A small-molecule ligand and the protein it binds are described below.
Small molecule (SMILES): O=C(O)[C@H]1O[C@@H](O)[C@H](O)[C@@H](O)[C@@H]1O

Sequence of chain 1.A:
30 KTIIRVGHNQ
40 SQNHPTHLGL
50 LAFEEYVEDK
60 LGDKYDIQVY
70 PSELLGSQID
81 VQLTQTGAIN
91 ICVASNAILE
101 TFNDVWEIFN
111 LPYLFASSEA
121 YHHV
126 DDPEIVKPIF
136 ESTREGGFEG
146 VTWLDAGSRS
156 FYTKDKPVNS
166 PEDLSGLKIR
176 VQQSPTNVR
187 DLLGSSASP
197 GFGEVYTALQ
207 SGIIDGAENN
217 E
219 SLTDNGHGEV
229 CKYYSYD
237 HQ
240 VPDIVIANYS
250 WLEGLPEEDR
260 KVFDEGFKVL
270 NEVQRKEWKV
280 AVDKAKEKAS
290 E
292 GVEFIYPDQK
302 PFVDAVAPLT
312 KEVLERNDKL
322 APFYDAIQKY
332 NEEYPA

Binding-site contacts:
Ligand atom C2 contacts residue GCU1 of chain 1.B at 0.2 Å.
Ligand atom O2 contacts residue ASP242 of chain 1.A at 2.8 Å (salt-bridge).
Ligand atom O5 contacts residue ASN215 of chain 1.A at 3.1 Å (h-bond).
Ligand atom O6B contacts residue GCU1 of chain 1.B at 0.4 Å (h-bond).
Ligand atom C4 contacts residue GCU1 of chain 1.B at 0.1 Å.
Ligand atom O3 contacts residue GLN77 of chain 1.A at 3.0 Å (h-bond).
Ligand atom C6 contacts residue PHE198 of chain 1.A at 3.4 Å (hydrophobic).
Ligand atom O6B contacts residue PHE198 of chain 1.A at 3.6 Å.
Ligand atom O1 contacts residue ASN215 of chain 1.A at 2.7 Å (h-bond).
Ligand atom O6A contacts residue ARG175 of chain 1.A at 2.9 Å (salt-bridge).
Ligand atom O1 contacts residue ARG154 of chain 1.A at 3.5 Å (salt-bridge).
Ligand atom C6 contacts residue ARG175 of chain 1.A at 3.5 Å.
Ligand atom O1 contacts residue GCU1 of chain 1.B at 1.3 Å.
Ligand atom O6A contacts residue PHE198 of chain 1.A at 3.2 Å.
Ligand atom C1 contacts residue ASN215 of chain 1.A at 3.6 Å.
Ligand atom C3 contacts residue ASP242 of chain 1.A at 3.6 Å.
Ligand atom O1 contacts residue ASN216 of chain 1.A at 3.1 Å (h-bond).
Ligand atom C5 contacts residue GCU1 of chain 1.B at 0.1 Å.
Ligand atom O2 contacts residue GLN39 of chain 1.A at 2.9 Å (h-bond).
Ligand atom O3 contacts residue ASP242 of chain 1.A at 2.7 Å (salt-bridge).
Ligand atom O6B contacts residue GLN177 of chain 1.A at 3.5 Å.
Ligand atom O4 contacts residue GCU1 of chain 1.B at 0.2 Å (h-bond).
Ligand atom O4 contacts residue ASN38 of chain 1.A at 3.1 Å (h-bond).
Ligand atom O6A contacts residue GLN177 of chain 1.A at 3.4 Å (h-bond).
Ligand atom O5 contacts residue ARG154 of chain 1.A at 3.2 Å (salt-bridge).
Ligand atom O4 contacts residue GLN77 of chain 1.A at 3.1 Å (h-bond).
Ligand atom O6A contacts residue GCU1 of chain 1.B at 0.3 Å (h-bond).
Ligand atom O6B contacts residue ARG175 of chain 1.A at 2.7 Å (salt-bridge).
Ligand atom O2 contacts residue GCU1 of chain 1.B at 0.5 Å (h-bond).
Ligand atom O6B contacts residue ASN215 of chain 1.A at 3.0 Å (h-bond).
Ligand atom C4 contacts residue GLN177 of chain 1.A at 3.6 Å.
Ligand atom C2 contacts residue ASP242 of chain 1.A at 3.4 Å.
Ligand atom C1 contacts residue GCU1 of chain 1.B at 0.2 Å.
Ligand atom C6 contacts residue GLN177 of chain 1.A at 3.5 Å.
Ligand atom C3 contacts residue GCU1 of chain 1.B at 0.1 Å.
Ligand atom O6B contacts residue ARG154 of chain 1.A at 3.0 Å (salt-bridge).
Ligand atom O3 contacts residue GCU1 of chain 1.B at 0.1 Å (h-bond).
Ligand atom C6 contacts residue GCU1 of chain 1.B at 0.2 Å.
Ligand atom O4 contacts residue GLN177 of chain 1.A at 3.6 Å (h-bond).
Ligand atom O5 contacts residue GCU1 of chain 1.B at 0.2 Å (h-bond).